Binding-site contacts:
Ligand atom O5 contacts residue ASN154 of chain 42.B at 2.4 Å (h-bond).
Ligand atom O5 contacts residue MET151 of chain 42.B at 3.7 Å.
Ligand atom O4 contacts residue MET151 of chain 42.B at 4.4 Å.
Ligand atom O7 contacts residue ASN154 of chain 42.B at 4.3 Å.
Ligand atom C2 contacts residue MET151 of chain 42.B at 4.0 Å (hydrophobic).
Ligand atom C1 contacts residue ASN154 of chain 42.B at 1.4 Å.
Ligand atom C5 contacts residue MET151 of chain 42.B at 4.1 Å (hydrophobic).
Ligand atom C3 contacts residue MET151 of chain 42.B at 4.1 Å (hydrophobic).
Ligand atom C3 contacts residue ASN154 of chain 42.B at 3.9 Å.
Ligand atom C1 contacts residue MET151 of chain 42.B at 4.2 Å (hydrophobic).
Ligand atom C4 contacts residue ASN154 of chain 42.B at 4.2 Å.
Ligand atom O3 contacts residue MET151 of chain 42.B at 4.2 Å.
Ligand atom C5 contacts residue ASN154 of chain 42.B at 3.7 Å.
Ligand atom C2 contacts residue ASN154 of chain 42.B at 2.5 Å.
Ligand atom N2 contacts residue ASN154 of chain 42.B at 2.9 Å.
Ligand atom C8 contacts residue ASN154 of chain 42.B at 3.0 Å.
Ligand atom C7 contacts residue ASN154 of chain 42.B at 3.4 Å.
Ligand atom C4 contacts residue MET151 of chain 42.B at 3.5 Å (hydrophobic).

The protein below binds the small molecule below.
Small molecule (SMILES): CC(=O)N[C@@H]1[C@@H](O)[C@H](O)[C@@H](CO)O[C@H]1O

Sequence of chain 42.B:
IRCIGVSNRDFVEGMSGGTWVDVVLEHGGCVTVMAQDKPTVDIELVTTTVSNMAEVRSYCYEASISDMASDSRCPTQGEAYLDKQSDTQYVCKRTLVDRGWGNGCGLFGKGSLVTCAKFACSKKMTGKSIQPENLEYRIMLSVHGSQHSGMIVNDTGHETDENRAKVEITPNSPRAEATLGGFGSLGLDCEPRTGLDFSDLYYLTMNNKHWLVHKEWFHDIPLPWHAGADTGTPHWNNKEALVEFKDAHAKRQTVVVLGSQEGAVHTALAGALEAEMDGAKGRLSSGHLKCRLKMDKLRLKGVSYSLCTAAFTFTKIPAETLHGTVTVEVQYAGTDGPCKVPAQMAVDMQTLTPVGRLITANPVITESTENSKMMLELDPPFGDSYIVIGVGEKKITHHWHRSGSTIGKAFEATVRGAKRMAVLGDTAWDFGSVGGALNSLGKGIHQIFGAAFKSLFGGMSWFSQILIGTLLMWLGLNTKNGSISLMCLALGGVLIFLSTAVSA